Sequence of chain 1.A:
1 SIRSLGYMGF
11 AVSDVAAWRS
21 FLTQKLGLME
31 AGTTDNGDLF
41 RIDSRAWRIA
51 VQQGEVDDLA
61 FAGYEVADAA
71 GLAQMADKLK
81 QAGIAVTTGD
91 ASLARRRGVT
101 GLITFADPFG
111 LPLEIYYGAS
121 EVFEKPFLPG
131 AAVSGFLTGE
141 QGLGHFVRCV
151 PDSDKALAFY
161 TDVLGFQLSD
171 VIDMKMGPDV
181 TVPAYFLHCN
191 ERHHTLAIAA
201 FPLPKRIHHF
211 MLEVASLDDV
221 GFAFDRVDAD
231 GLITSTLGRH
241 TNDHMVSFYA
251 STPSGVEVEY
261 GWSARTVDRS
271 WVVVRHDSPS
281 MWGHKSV

This protein binds this small molecule.
Small molecule (SMILES): Oc1cccc(-c2c(Cl)cccc2Cl)c1O

Binding-site contacts:
Ligand atom CA1 contacts residue LEU203 of chain 1.A at 4.3 Å (hydrophobic).
Ligand atom OA3 contacts residue GLU257 of chain 1.A at 2.4 Å (salt-bridge).
Ligand atom CL2 contacts residue LYS205 of chain 1.A at 3.3 Å.
Ligand atom OA2 contacts residue GLY255 of chain 1.A at 4.0 Å.
Ligand atom CA4 contacts residue GLU257 of chain 1.A at 3.9 Å.
Ligand atom CA5 contacts residue LYS205 of chain 1.A at 4.3 Å.
Ligand atom CA2 contacts residue GLY255 of chain 1.A at 3.5 Å.
Ligand atom CA5 contacts residue ILE207 of chain 1.A at 4.0 Å (hydrophobic).
Ligand atom CL1 contacts residue PRO204 of chain 1.A at 3.9 Å.
Ligand atom CA5 contacts residue GLY255 of chain 1.A at 4.2 Å.
Ligand atom CA4 contacts residue VAL256 of chain 1.A at 4.0 Å (hydrophobic).
Ligand atom CL2 contacts residue SER254 of chain 1.A at 3.0 Å.
Ligand atom CL2 contacts residue GLY255 of chain 1.A at 3.3 Å.
Ligand atom CB6 contacts residue PRO204 of chain 1.A at 4.1 Å (hydrophobic).
Ligand atom CA6 contacts residue LYS205 of chain 1.A at 3.6 Å.
Ligand atom CA3 contacts residue GLY255 of chain 1.A at 3.3 Å.
Ligand atom CB1 contacts residue PRO204 of chain 1.A at 4.1 Å (hydrophobic).
Ligand atom CA4 contacts residue GLY255 of chain 1.A at 3.7 Å.
Ligand atom CA3 contacts residue GLU257 of chain 1.A at 3.6 Å.
Ligand atom OA3 contacts residue GLY255 of chain 1.A at 3.6 Å.
Ligand atom CA5 contacts residue VAL256 of chain 1.A at 3.9 Å (hydrophobic).
Ligand atom CB6 contacts residue LYS205 of chain 1.A at 4.1 Å.
Ligand atom CA1 contacts residue GLY255 of chain 1.A at 4.0 Å.
Ligand atom CA4 contacts residue HIS208 of chain 1.A at 3.5 Å.
Ligand atom CB4 contacts residue PRO204 of chain 1.A at 3.7 Å (hydrophobic).
Ligand atom CA6 contacts residue GLY255 of chain 1.A at 4.3 Å.
Ligand atom CL1 contacts residue LEU203 of chain 1.A at 3.4 Å.
Ligand atom CB5 contacts residue LYS205 of chain 1.A at 4.4 Å.
Ligand atom CB2 contacts residue PRO204 of chain 1.A at 3.6 Å (hydrophobic).
Ligand atom CB5 contacts residue PRO204 of chain 1.A at 3.9 Å (hydrophobic).
Ligand atom CA4 contacts residue LEU203 of chain 1.A at 4.2 Å (hydrophobic).
Ligand atom CA6 contacts residue LEU203 of chain 1.A at 4.2 Å (hydrophobic).
Ligand atom CA5 contacts residue LEU203 of chain 1.A at 3.9 Å (hydrophobic).
Ligand atom CA5 contacts residue HIS208 of chain 1.A at 3.8 Å.
Ligand atom CA6 contacts residue VAL256 of chain 1.A at 4.5 Å (hydrophobic).
Ligand atom CB3 contacts residue PRO204 of chain 1.A at 3.6 Å (hydrophobic).
Ligand atom CL2 contacts residue VAL256 of chain 1.A at 3.8 Å.